Sequence of chain 2.A:
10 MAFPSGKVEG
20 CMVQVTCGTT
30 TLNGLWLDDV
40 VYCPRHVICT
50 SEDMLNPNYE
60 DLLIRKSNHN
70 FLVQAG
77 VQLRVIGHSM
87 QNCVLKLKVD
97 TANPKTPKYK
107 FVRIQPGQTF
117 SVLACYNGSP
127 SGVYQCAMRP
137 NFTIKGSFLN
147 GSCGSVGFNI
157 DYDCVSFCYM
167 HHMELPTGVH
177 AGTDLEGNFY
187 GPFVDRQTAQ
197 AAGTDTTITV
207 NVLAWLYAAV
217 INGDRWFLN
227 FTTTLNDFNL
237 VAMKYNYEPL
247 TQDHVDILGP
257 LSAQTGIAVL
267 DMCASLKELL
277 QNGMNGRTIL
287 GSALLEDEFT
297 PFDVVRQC

The protein below binds the small molecule below.
Small molecule (SMILES): CC(C)C[C@H](NC(=O)OC[C@@H]1C[C@H]1c1cccc(Cl)c1)C(=O)N[C@H](C=O)C[C@@H]1CCNC1=O

Binding-site contacts:
Ligand atom C06 contacts residue HIS167 of chain 2.A at 3.8 Å.
Ligand atom C04 contacts residue CYS149 of chain 2.A at 3.2 Å (hydrophobic).
Ligand atom O32 contacts residue MET169 of chain 2.A at 3.4 Å.
Ligand atom C22 contacts residue GLU170 of chain 2.A at 3.8 Å.
Ligand atom N18 contacts residue GLN193 of chain 2.A at 3.3 Å (h-bond).
Ligand atom C31 contacts residue THR194 of chain 2.A at 3.5 Å.
Ligand atom C14 contacts residue HIS45 of chain 2.A at 3.8 Å.
Ligand atom N07 contacts residue GLU170 of chain 2.A at 3.1 Å (salt-bridge).
Ligand atom C31 contacts residue ALA195 of chain 2.A at 3.4 Å (hydrophobic).
Ligand atom O02 contacts residue CYS149 of chain 2.A at 2.6 Å (h-bond).
Ligand atom C16 contacts residue MET53 of chain 2.A at 3.8 Å (hydrophobic).
Ligand atom O02 contacts residue LEU145 of chain 2.A at 3.8 Å.
Ligand atom O10 contacts residue HIS176 of chain 2.A at 3.6 Å.
Ligand atom O32 contacts residue GLU170 of chain 2.A at 3.1 Å (salt-bridge).
Ligand atom N11 contacts residue CYS149 of chain 2.A at 2.9 Å (h-bond).
Ligand atom C12 contacts residue HIS168 of chain 2.A at 3.6 Å.
Ligand atom C21 contacts residue GLU170 of chain 2.A at 3.1 Å.
Ligand atom C30 contacts residue THR194 of chain 2.A at 3.8 Å.
Ligand atom N11 contacts residue HIS168 of chain 2.A at 2.9 Å (h-bond).
Ligand atom O10 contacts residue HIS167 of chain 2.A at 2.8 Å (h-bond).
Ligand atom O02 contacts residue GLY147 of chain 2.A at 2.9 Å (h-bond).
Ligand atom O20 contacts residue GLN193 of chain 2.A at 3.6 Å.
Ligand atom C13 contacts residue HIS168 of chain 2.A at 3.5 Å.
Ligand atom C13 contacts residue MET169 of chain 2.A at 3.8 Å (hydrophobic).
Ligand atom C30 contacts residue ALA195 of chain 2.A at 3.2 Å (hydrophobic).
Ligand atom C26 contacts residue PRO172 of chain 2.A at 3.8 Å (hydrophobic).
Ligand atom C06 contacts residue GLU170 of chain 2.A at 3.8 Å.
Ligand atom C16 contacts residue ASP191 of chain 2.A at 3.8 Å.
Ligand atom C04 contacts residue LEU145 of chain 2.A at 3.7 Å (hydrophobic).
Ligand atom O10 contacts residue PHE144 of chain 2.A at 3.4 Å.
Ligand atom C16 contacts residue HIS45 of chain 2.A at 3.5 Å.
Ligand atom N07 contacts residue PHE144 of chain 2.A at 3.5 Å (h-bond).
Ligand atom C01 contacts residue CYS149 of chain 2.A at 1.8 Å (hydrophobic).
Ligand atom C08 contacts residue ASN146 of chain 2.A at 3.7 Å.
Ligand atom C09 contacts residue ASN146 of chain 2.A at 3.4 Å.
Ligand atom O02 contacts residue SER148 of chain 2.A at 3.3 Å (h-bond).
Ligand atom C24 contacts residue GLU170 of chain 2.A at 3.3 Å.
Ligand atom C03 contacts residue CYS149 of chain 2.A at 2.7 Å (hydrophobic).
Ligand atom C29 contacts residue ALA195 of chain 2.A at 3.6 Å (hydrophobic).
Ligand atom C17 contacts residue MET169 of chain 2.A at 3.6 Å (hydrophobic).